Binding-site contacts:
Ligand atom C4 contacts residue ARG323 of chain 1.A at 4.4 Å.
Ligand atom C contacts residue GLN228 of chain 1.A at 4.2 Å.
Ligand atom O contacts residue GLU227 of chain 1.A at 4.0 Å.
Ligand atom C2 contacts residue ARG323 of chain 1.A at 4.3 Å.
Ligand atom C2 contacts residue GLN228 of chain 1.A at 3.8 Å.
Ligand atom C2 contacts residue GLU227 of chain 1.A at 4.2 Å.
Ligand atom C3 contacts residue GLU227 of chain 1.A at 4.1 Å.
Ligand atom C1 contacts residue GLU227 of chain 1.A at 4.1 Å.
Ligand atom C1 contacts residue GLN228 of chain 1.A at 3.6 Å.
Ligand atom C3 contacts residue ARG323 of chain 1.A at 3.6 Å.
Ligand atom N contacts residue GLU227 of chain 1.A at 4.3 Å.
Ligand atom N contacts residue ARG323 of chain 1.A at 3.5 Å (salt-bridge).
Ligand atom C contacts residue GLU227 of chain 1.A at 4.2 Å.
Ligand atom C4 contacts residue GLU227 of chain 1.A at 4.1 Å.
Ligand atom O contacts residue GLN228 of chain 1.A at 3.9 Å.

Sequence of chain 1.A:
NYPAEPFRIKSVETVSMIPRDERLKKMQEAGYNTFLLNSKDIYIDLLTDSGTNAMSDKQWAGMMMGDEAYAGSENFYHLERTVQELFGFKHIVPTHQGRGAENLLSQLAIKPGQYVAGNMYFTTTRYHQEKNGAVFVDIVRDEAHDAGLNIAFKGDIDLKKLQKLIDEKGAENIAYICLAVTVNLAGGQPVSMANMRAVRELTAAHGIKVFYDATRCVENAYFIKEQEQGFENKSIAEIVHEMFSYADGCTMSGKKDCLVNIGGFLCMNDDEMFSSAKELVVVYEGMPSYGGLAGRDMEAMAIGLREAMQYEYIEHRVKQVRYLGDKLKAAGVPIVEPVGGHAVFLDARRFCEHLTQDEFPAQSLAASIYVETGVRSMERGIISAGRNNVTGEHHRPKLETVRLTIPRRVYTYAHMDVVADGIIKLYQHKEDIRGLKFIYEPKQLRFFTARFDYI

A protein and the small-molecule ligand that binds it are described below.
Small molecule (SMILES): Oc1ccncc1